Sequence of chain 1.B:
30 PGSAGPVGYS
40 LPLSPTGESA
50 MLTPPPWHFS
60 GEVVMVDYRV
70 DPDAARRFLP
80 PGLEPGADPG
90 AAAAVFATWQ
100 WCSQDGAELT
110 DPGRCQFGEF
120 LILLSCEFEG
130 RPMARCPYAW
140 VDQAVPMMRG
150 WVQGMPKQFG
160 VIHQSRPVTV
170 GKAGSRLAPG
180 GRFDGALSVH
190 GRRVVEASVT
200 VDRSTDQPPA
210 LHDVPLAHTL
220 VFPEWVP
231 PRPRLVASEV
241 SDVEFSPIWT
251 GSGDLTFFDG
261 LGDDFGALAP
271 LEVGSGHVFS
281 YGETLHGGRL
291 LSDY

Binding-site contacts:
Ligand atom C04 contacts residue GLY149 of chain 1.B at 4.2 Å.
Ligand atom O03 contacts residue PRO145 of chain 1.B at 3.4 Å.
Ligand atom O03 contacts residue ARG148 of chain 1.B at 2.8 Å (salt-bridge).
Ligand atom O01 contacts residue LYS156 of chain 1.B at 3.5 Å (salt-bridge).
Ligand atom C02 contacts residue ARG148 of chain 1.B at 3.5 Å.
Ligand atom O03 contacts residue PHE116 of chain 1.B at 3.5 Å.
Ligand atom C08 contacts residue PHE58 of chain 1.B at 4.1 Å (hydrophobic).
Ligand atom C08 contacts residue GLN152 of chain 1.B at 4.2 Å.
Ligand atom C02 contacts residue GLN152 of chain 1.B at 3.7 Å.
Ligand atom C07 contacts residue LYS156 of chain 1.B at 3.5 Å.
Ligand atom N12 contacts residue GLU118 of chain 1.B at 2.7 Å (salt-bridge).
Ligand atom C06 contacts residue GLU118 of chain 1.B at 4.0 Å.
Ligand atom C04 contacts residue LYS156 of chain 1.B at 1.3 Å.
Ligand atom N11 contacts residue LEU120 of chain 1.B at 3.7 Å.
Ligand atom O03 contacts residue LYS156 of chain 1.B at 2.8 Å (salt-bridge).
Ligand atom N12 contacts residue TRP98 of chain 1.B at 4.3 Å.
Ligand atom C04 contacts residue GLN152 of chain 1.B at 3.8 Å.
Ligand atom O01 contacts residue ARG148 of chain 1.B at 2.9 Å (salt-bridge).
Ligand atom C04 contacts residue PRO145 of chain 1.B at 3.7 Å (hydrophobic).
Ligand atom N11 contacts residue GLU118 of chain 1.B at 2.9 Å (salt-bridge).
Ligand atom C10 contacts residue MET154 of chain 1.B at 4.1 Å (hydrophobic).
Ligand atom C02 contacts residue PHE58 of chain 1.B at 4.1 Å (hydrophobic).
Ligand atom O03 contacts residue PHE58 of chain 1.B at 3.9 Å.
Ligand atom C06 contacts residue GLN152 of chain 1.B at 3.8 Å.
Ligand atom C02 contacts residue PHE116 of chain 1.B at 4.3 Å (hydrophobic).
Ligand atom O01 contacts residue PHE58 of chain 1.B at 3.6 Å.
Ligand atom C08 contacts residue LEU285 of chain 1.B at 4.3 Å (hydrophobic).
Ligand atom N09 contacts residue GLU283 of chain 1.B at 4.0 Å.
Ligand atom C06 contacts residue LYS156 of chain 1.B at 2.4 Å.
Ligand atom C08 contacts residue GLU283 of chain 1.B at 4.2 Å.
Ligand atom C07 contacts residue PHE58 of chain 1.B at 4.1 Å (hydrophobic).
Ligand atom C10 contacts residue GLU118 of chain 1.B at 3.5 Å.
Ligand atom C06 contacts residue MET154 of chain 1.B at 4.0 Å (hydrophobic).
Ligand atom N12 contacts residue LYS156 of chain 1.B at 4.0 Å.
Ligand atom N11 contacts residue TRP98 of chain 1.B at 3.8 Å.
Ligand atom C02 contacts residue PRO145 of chain 1.B at 3.8 Å (hydrophobic).
Ligand atom N09 contacts residue MET154 of chain 1.B at 4.1 Å.
Ligand atom C07 contacts residue GLU118 of chain 1.B at 3.8 Å.
Ligand atom O01 contacts residue GLN152 of chain 1.B at 2.9 Å (h-bond).
Ligand atom C02 contacts residue LYS156 of chain 1.B at 2.4 Å.

This protein binds this small molecule.
Small molecule (SMILES): [NH2+]=C1NC[C@@H](CCC(=O)O)N1